Binding-site contacts:
Ligand atom O22 contacts residue ALA70 of chain 1.A at 3.3 Å.
Ligand atom N18 contacts residue ALA70 of chain 1.A at 3.3 Å.
Ligand atom C06 contacts residue DMS1 of chain 1.C at 3.2 Å.
Ligand atom O04 contacts residue CYS46 of chain 1.A at 3.3 Å (h-bond).
Ligand atom C31 contacts residue ASP199 of chain 1.A at 3.5 Å.
Ligand atom C27 contacts residue GLU89 of chain 1.A at 3.3 Å.
Ligand atom C25 contacts residue LYS72 of chain 1.A at 3.4 Å.
Ligand atom C03 contacts residue DMS1 of chain 1.C at 3.5 Å.
Ligand atom N16 contacts residue ALA122 of chain 1.A at 2.9 Å (h-bond).
Ligand atom C24 contacts residue VAL50 of chain 1.A at 3.7 Å (hydrophobic).
Ligand atom C25 contacts residue VAL119 of chain 1.A at 3.7 Å (hydrophobic).
Ligand atom C12 contacts residue LEU188 of chain 1.A at 3.6 Å (hydrophobic).
Ligand atom C07 contacts residue DMS1 of chain 1.C at 3.6 Å.
Ligand atom C28 contacts residue DMS1 of chain 1.C at 3.4 Å.
Ligand atom C23 contacts residue VAL119 of chain 1.A at 3.6 Å (hydrophobic).
Ligand atom C08 contacts residue VAL50 of chain 1.A at 3.7 Å (hydrophobic).
Ligand atom C03 contacts residue CYS46 of chain 1.A at 3.3 Å (hydrophobic).
Ligand atom C17 contacts residue LEU188 of chain 1.A at 3.4 Å (hydrophobic).
Ligand atom C23 contacts residue ALA70 of chain 1.A at 3.8 Å (hydrophobic).
Ligand atom O14 contacts residue ALA122 of chain 1.A at 3.7 Å.
Ligand atom N16 contacts residue CYS121 of chain 1.A at 3.6 Å.
Ligand atom C24 contacts residue ALA70 of chain 1.A at 3.7 Å (hydrophobic).
Ligand atom N18 contacts residue VAL119 of chain 1.A at 3.8 Å.
Ligand atom N18 contacts residue GLU120 of chain 1.A at 2.8 Å (salt-bridge).
Ligand atom C25 contacts residue VAL117 of chain 1.A at 3.8 Å (hydrophobic).
Ligand atom N15 contacts residue ALA122 of chain 1.A at 2.7 Å (h-bond).
Ligand atom C01 contacts residue CYS46 of chain 1.A at 3.3 Å (hydrophobic).
Ligand atom O14 contacts residue GLY125 of chain 1.A at 3.4 Å.
Ligand atom O04 contacts residue DMS1 of chain 1.C at 2.9 Å.
Ligand atom N16 contacts residue LEU188 of chain 1.A at 3.7 Å.
Ligand atom C02 contacts residue CYS46 of chain 1.A at 3.5 Å (hydrophobic).
Ligand atom C13 contacts residue ALA122 of chain 1.A at 3.6 Å (hydrophobic).
Ligand atom C08 contacts residue LEU42 of chain 1.A at 3.8 Å (hydrophobic).
Ligand atom C33 contacts residue DMS1 of chain 1.C at 3.6 Å.
Ligand atom O22 contacts residue VAL50 of chain 1.A at 3.4 Å.
Ligand atom C23 contacts residue VAL50 of chain 1.A at 3.5 Å (hydrophobic).
Ligand atom C19 contacts residue LEU188 of chain 1.A at 3.4 Å (hydrophobic).
Ligand atom C24 contacts residue VAL119 of chain 1.A at 3.4 Å (hydrophobic).
Ligand atom N05 contacts residue DMS1 of chain 1.C at 3.3 Å.
Ligand atom C06 contacts residue GLY43 of chain 1.A at 3.8 Å.

Sequence of chain 1.A:
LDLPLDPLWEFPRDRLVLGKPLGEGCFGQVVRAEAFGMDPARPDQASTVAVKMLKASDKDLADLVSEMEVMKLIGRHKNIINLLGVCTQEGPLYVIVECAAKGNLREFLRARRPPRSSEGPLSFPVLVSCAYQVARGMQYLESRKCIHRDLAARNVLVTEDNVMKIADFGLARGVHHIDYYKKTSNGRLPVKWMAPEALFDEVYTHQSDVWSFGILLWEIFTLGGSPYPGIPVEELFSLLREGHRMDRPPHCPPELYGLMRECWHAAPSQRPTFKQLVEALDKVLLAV

The protein below binds the small molecule below.
Small molecule (SMILES): C=CC(=O)Nc1ccc(-n2nc3c(=O)[nH]nc(N)c3c2-c2oc3ccc(C)cc3c2C)cc1